Sequence of chain 1.E:
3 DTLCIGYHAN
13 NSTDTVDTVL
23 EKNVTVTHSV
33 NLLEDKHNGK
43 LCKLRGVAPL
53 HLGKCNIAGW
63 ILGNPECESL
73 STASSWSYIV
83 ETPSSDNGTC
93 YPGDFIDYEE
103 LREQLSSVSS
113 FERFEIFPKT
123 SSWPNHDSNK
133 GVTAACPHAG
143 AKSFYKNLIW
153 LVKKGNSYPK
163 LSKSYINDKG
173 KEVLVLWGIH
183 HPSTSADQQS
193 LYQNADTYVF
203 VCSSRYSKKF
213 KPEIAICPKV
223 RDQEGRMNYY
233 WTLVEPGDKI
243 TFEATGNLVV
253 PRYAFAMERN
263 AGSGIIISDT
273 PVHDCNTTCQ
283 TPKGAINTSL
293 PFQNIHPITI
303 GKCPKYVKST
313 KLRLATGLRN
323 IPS

Binding-site contacts:
Ligand atom C9 contacts residue TYR93 of chain 1.E at 3.8 Å (hydrophobic).
Ligand atom O10 contacts residue LEU193 of chain 1.E at 3.4 Å.
Ligand atom C2 contacts residue ASP189 of chain 1.E at 3.9 Å.
Ligand atom O3 contacts residue LYS221 of chain 1.E at 2.8 Å (salt-bridge).
Ligand atom C4 contacts residue ASP224 of chain 1.E at 3.4 Å.
Ligand atom C8 contacts residue SER192 of chain 1.E at 3.4 Å.
Ligand atom C1 contacts residue ASP189 of chain 1.E at 3.7 Å.
Ligand atom O1A contacts residue ALA136 of chain 1.E at 2.9 Å (h-bond).
Ligand atom O8 contacts residue GLN225 of chain 1.E at 3.2 Å (h-bond).
Ligand atom C11 contacts residue TRP152 of chain 1.E at 3.8 Å (hydrophobic).
Ligand atom C3 contacts residue ASP189 of chain 1.E at 3.8 Å.
Ligand atom O1B contacts residue THR135 of chain 1.E at 2.8 Å (h-bond).
Ligand atom O4 contacts residue ASP224 of chain 1.E at 2.5 Å (salt-bridge).
Ligand atom O1B contacts residue ALA136 of chain 1.E at 3.7 Å.
Ligand atom C4 contacts residue VAL134 of chain 1.E at 3.6 Å (hydrophobic).
Ligand atom O4 contacts residue GLN225 of chain 1.E at 3.7 Å.
Ligand atom O1 contacts residue ASP189 of chain 1.E at 3.9 Å.
Ligand atom O3 contacts residue ASP224 of chain 1.E at 3.0 Å (salt-bridge).
Ligand atom C1 contacts residue ALA136 of chain 1.E at 3.7 Å (hydrophobic).
Ligand atom C4 contacts residue LYS144 of chain 1.E at 3.7 Å.
Ligand atom O8 contacts residue TRP152 of chain 1.E at 3.4 Å.
Ligand atom C11 contacts residue VAL134 of chain 1.E at 3.5 Å (hydrophobic).
Ligand atom C9 contacts residue HIS182 of chain 1.E at 3.6 Å.
Ligand atom O1B contacts residue GLN225 of chain 1.E at 3.0 Å (h-bond).
Ligand atom C3 contacts residue LYS221 of chain 1.E at 3.9 Å.
Ligand atom C3 contacts residue LYS144 of chain 1.E at 3.2 Å.
Ligand atom O9 contacts residue TYR93 of chain 1.E at 2.8 Å (h-bond).
Ligand atom O1A contacts residue LYS144 of chain 1.E at 3.5 Å.
Ligand atom N2 contacts residue ASP189 of chain 1.E at 3.1 Å (salt-bridge).
Ligand atom C1 contacts residue THR135 of chain 1.E at 3.5 Å.
Ligand atom O1A contacts residue THR135 of chain 1.E at 3.7 Å.
Ligand atom C2 contacts residue LYS221 of chain 1.E at 3.9 Å.
Ligand atom C10 contacts residue VAL134 of chain 1.E at 3.6 Å (hydrophobic).
Ligand atom O4 contacts residue LYS144 of chain 1.E at 3.4 Å (salt-bridge).
Ligand atom O8 contacts residue TYR93 of chain 1.E at 3.0 Å (h-bond).
Ligand atom O9 contacts residue HIS182 of chain 1.E at 3.1 Å (h-bond).
Ligand atom C3 contacts residue ASP224 of chain 1.E at 3.7 Å.
Ligand atom C11 contacts residue LYS132 of chain 1.E at 3.0 Å.
Ligand atom C5 contacts residue VAL134 of chain 1.E at 3.8 Å (hydrophobic).
Ligand atom N5 contacts residue VAL134 of chain 1.E at 2.9 Å (h-bond).

A protein and the small-molecule ligand that binds it are described below.
Small molecule (SMILES): CC(=O)N[C@@H]1[C@@H](O)[C@H](O[C@@H]2O[C@H](CO[C@]3(C(=O)O)C[C@H](O)[C@@H](NC(C)=O)[C@H]([C@H](O)[C@H](O)CO)O3)[C@H](O)[C@H](O)[C@H]2O)[C@@H](CO)O[C@H]1O